Sequence of chain 1.B:
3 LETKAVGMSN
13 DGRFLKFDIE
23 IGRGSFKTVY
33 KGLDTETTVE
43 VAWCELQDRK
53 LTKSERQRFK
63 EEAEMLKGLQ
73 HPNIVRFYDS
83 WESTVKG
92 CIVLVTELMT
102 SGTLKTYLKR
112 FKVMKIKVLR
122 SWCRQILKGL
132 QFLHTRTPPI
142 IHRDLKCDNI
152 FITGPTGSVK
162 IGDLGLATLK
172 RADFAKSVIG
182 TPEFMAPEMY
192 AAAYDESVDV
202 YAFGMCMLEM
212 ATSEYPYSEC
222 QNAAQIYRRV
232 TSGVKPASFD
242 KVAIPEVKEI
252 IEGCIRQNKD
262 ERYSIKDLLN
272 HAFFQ

A protein and the small-molecule ligand that binds it are described below.
Small molecule (SMILES): Nc1ncnc2c1ncn2[C@@H]1O[C@H](CO[P](=O)(O)O[P](=O)(O)NP(=O)(O)O)[C@@H](O)[C@H]1O

Binding-site contacts:
Ligand atom N1 contacts residue GLU98 of chain 1.B at 3.8 Å.
Ligand atom N6 contacts residue ALA44 of chain 1.B at 4.1 Å.
Ligand atom O1A contacts residue MN1 of chain 1.F at 4.2 Å.
Ligand atom O1A contacts residue LYS29 of chain 1.B at 3.7 Å.
Ligand atom O4' contacts residue GLY24 of chain 1.B at 3.4 Å.
Ligand atom O3A contacts residue MN1 of chain 1.F at 4.0 Å.
Ligand atom PG contacts residue LYS147 of chain 1.B at 3.7 Å.
Ligand atom N7 contacts residue LYS29 of chain 1.B at 4.2 Å.
Ligand atom N3B contacts residue MN1 of chain 1.F at 3.9 Å.
Ligand atom C8 contacts residue LYS29 of chain 1.B at 4.2 Å.
Ligand atom O1B contacts residue GLY26 of chain 1.B at 3.9 Å.
Ligand atom C6 contacts residue GLU98 of chain 1.B at 3.9 Å.
Ligand atom C2 contacts residue LEU99 of chain 1.B at 3.4 Å (hydrophobic).
Ligand atom C4' contacts residue ARG25 of chain 1.B at 4.2 Å.
Ligand atom O2A contacts residue ASP164 of chain 1.B at 3.6 Å (salt-bridge).
Ligand atom C5' contacts residue LYS29 of chain 1.B at 3.6 Å.
Ligand atom PA contacts residue LYS29 of chain 1.B at 3.9 Å.
Ligand atom N6 contacts residue THR97 of chain 1.B at 3.5 Å (h-bond).
Ligand atom N1 contacts residue MET100 of chain 1.B at 3.0 Å (h-bond).
Ligand atom O2A contacts residue LYS29 of chain 1.B at 3.7 Å.
Ligand atom O5' contacts residue GLY26 of chain 1.B at 3.5 Å.
Ligand atom N7 contacts residue PHE152 of chain 1.B at 4.2 Å.
Ligand atom O2A contacts residue MN1 of chain 1.F at 2.6 Å.
Ligand atom O2G contacts residue LYS147 of chain 1.B at 2.3 Å (salt-bridge).
Ligand atom N6 contacts residue MET100 of chain 1.B at 4.2 Å.
Ligand atom O1B contacts residue SER27 of chain 1.B at 4.0 Å.
Ligand atom O4' contacts residue ARG25 of chain 1.B at 4.1 Å.
Ligand atom O5' contacts residue ARG25 of chain 1.B at 4.1 Å.
Ligand atom PA contacts residue MN1 of chain 1.F at 3.6 Å.
Ligand atom C6 contacts residue MET100 of chain 1.B at 4.1 Å (hydrophobic).
Ligand atom N1 contacts residue LEU99 of chain 1.B at 3.6 Å.
Ligand atom C2 contacts residue MET100 of chain 1.B at 3.3 Å (hydrophobic).
Ligand atom O4' contacts residue VAL31 of chain 1.B at 4.1 Å.
Ligand atom O5' contacts residue LYS29 of chain 1.B at 3.9 Å.
Ligand atom O3G contacts residue MN1 of chain 1.F at 3.3 Å.
Ligand atom PG contacts residue MN1 of chain 1.F at 4.1 Å.
Ligand atom C6 contacts residue ALA44 of chain 1.B at 4.1 Å (hydrophobic).
Ligand atom N6 contacts residue GLU98 of chain 1.B at 3.0 Å (salt-bridge).
Ligand atom O1A contacts residue GLY26 of chain 1.B at 3.8 Å.
Ligand atom N3B contacts residue LYS147 of chain 1.B at 4.2 Å.